Sequence of chain 1.B:
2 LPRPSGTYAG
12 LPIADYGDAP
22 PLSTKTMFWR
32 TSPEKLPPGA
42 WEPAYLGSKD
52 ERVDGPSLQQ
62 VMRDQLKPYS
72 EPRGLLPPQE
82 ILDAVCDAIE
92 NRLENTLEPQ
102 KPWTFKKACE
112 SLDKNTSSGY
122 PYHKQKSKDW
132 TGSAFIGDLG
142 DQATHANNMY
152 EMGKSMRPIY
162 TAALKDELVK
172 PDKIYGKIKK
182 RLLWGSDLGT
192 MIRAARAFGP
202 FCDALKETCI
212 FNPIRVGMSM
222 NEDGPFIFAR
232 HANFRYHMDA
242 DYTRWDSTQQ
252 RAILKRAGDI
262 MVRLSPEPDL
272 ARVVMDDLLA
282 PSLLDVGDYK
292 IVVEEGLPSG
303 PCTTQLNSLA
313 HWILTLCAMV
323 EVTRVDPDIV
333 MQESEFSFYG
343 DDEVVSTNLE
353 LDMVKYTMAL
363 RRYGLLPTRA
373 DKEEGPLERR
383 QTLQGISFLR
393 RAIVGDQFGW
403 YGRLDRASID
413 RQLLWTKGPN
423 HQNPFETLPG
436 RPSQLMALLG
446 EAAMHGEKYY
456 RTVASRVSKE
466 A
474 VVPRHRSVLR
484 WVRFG

Binding-site contacts:
Ligand atom C72 contacts residue GLY40 of chain 1.B at 3.8 Å.
Ligand atom O85 contacts residue ALA41 of chain 1.B at 3.3 Å.
Ligand atom O81 contacts residue ALA409 of chain 1.B at 3.6 Å.
Ligand atom O85 contacts residue ARG413 of chain 1.B at 3.6 Å.
Ligand atom C76 contacts residue ALA41 of chain 1.B at 3.8 Å (hydrophobic).
Ligand atom O84 contacts residue ALA409 of chain 1.B at 3.6 Å.
Ligand atom O84 contacts residue ARG413 of chain 1.B at 2.7 Å (salt-bridge).
Ligand atom O81 contacts residue TRP42 of chain 1.B at 4.3 Å.
Ligand atom C72 contacts residue TRP42 of chain 1.B at 4.0 Å (hydrophobic).
Ligand atom C74 contacts residue GLY40 of chain 1.B at 4.0 Å.
Ligand atom O78 contacts residue PRO38 of chain 1.B at 4.3 Å.
Ligand atom C68 contacts residue GLY40 of chain 1.B at 3.7 Å.
Ligand atom C76 contacts residue GLY40 of chain 1.B at 3.9 Å.
Ligand atom S83 contacts residue ARG413 of chain 1.B at 3.8 Å.
Ligand atom C69 contacts residue ALA41 of chain 1.B at 3.9 Å (hydrophobic).
Ligand atom O79 contacts residue GLY40 of chain 1.B at 3.6 Å.
Ligand atom O82 contacts residue TRP42 of chain 1.B at 3.4 Å (h-bond).
Ligand atom C66 contacts residue GLY40 of chain 1.B at 3.8 Å.
Ligand atom O79 contacts residue PRO38 of chain 1.B at 3.3 Å.
Ligand atom C58 contacts residue PRO39 of chain 1.B at 4.1 Å (hydrophobic).
Ligand atom O86 contacts residue ARG413 of chain 1.B at 3.7 Å.
Ligand atom O77 contacts residue PRO38 of chain 1.B at 3.1 Å.
Ligand atom O79 contacts residue ALA41 of chain 1.B at 3.2 Å (h-bond).
Ligand atom C76 contacts residue TRP42 of chain 1.B at 4.1 Å (hydrophobic).
Ligand atom C61 contacts residue PRO39 of chain 1.B at 4.0 Å (hydrophobic).
Ligand atom O84 contacts residue TRP42 of chain 1.B at 3.0 Å.
Ligand atom O79 contacts residue PRO39 of chain 1.B at 2.8 Å (h-bond).
Ligand atom O77 contacts residue ALA41 of chain 1.B at 3.7 Å.
Ligand atom S73 contacts residue PRO38 of chain 1.B at 3.9 Å.
Ligand atom O86 contacts residue ASP412 of chain 1.B at 3.8 Å.
Ligand atom S83 contacts residue TRP42 of chain 1.B at 3.6 Å.
Ligand atom S73 contacts residue ALA41 of chain 1.B at 4.1 Å.
Ligand atom O64 contacts residue PRO39 of chain 1.B at 4.1 Å.
Ligand atom O86 contacts residue ALA409 of chain 1.B at 3.7 Å.
Ligand atom S73 contacts residue PRO39 of chain 1.B at 4.3 Å.
Ligand atom S83 contacts residue ALA41 of chain 1.B at 4.2 Å.
Ligand atom O85 contacts residue TRP42 of chain 1.B at 2.6 Å (h-bond).
Ligand atom C71 contacts residue GLY40 of chain 1.B at 4.3 Å.
Ligand atom C69 contacts residue GLY40 of chain 1.B at 3.9 Å.
Ligand atom C74 contacts residue ALA41 of chain 1.B at 3.4 Å (hydrophobic).

The protein below binds the small molecule below.
Small molecule (SMILES): Cc1ccc(C(=O)Nc2ccc(S(=O)(=O)O)c3cc(S(=O)(=O)O)cc(S(=O)(=O)O)c23)cc1NC(=O)c1cccc(NC(=O)Nc2cccc(C(=O)Nc3cc(C(=O)Nc4ccc(S(=O)(=O)O)c5cc(S(=O)(=O)O)cc(S(=O)(=O)O)c45)ccc3C)c2)c1